Sequence of chain 1.B:
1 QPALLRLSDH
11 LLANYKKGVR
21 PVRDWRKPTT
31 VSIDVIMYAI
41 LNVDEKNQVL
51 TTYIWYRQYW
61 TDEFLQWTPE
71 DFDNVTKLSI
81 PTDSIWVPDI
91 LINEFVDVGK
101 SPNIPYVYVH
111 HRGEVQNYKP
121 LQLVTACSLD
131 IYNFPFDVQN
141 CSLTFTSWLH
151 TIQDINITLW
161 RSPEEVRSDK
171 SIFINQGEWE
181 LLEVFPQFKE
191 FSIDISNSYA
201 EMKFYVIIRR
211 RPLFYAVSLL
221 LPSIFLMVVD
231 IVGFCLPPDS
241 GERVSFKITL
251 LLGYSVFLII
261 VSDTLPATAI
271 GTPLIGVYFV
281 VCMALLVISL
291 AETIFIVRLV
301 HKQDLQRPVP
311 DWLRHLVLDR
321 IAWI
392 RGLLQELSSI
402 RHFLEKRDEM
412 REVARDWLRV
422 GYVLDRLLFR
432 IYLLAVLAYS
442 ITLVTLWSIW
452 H

Sequence of chain 1.E:
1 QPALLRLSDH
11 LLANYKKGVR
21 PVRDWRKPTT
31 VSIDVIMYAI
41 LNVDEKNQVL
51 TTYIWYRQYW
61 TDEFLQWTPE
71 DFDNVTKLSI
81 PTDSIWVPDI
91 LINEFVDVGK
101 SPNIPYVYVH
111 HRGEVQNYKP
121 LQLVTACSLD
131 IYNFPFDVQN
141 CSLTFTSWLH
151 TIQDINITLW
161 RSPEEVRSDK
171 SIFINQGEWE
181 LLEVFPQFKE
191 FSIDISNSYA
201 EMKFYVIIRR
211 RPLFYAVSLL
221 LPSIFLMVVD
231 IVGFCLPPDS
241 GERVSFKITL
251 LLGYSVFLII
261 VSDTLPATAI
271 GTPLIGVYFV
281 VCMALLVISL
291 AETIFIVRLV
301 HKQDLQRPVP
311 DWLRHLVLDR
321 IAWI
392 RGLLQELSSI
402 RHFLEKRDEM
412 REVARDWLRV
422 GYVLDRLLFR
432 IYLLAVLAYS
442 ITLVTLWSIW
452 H

Binding-site contacts:
Ligand atom CB contacts residue TYR199 of chain 1.B at 4.1 Å (hydrophobic).
Ligand atom OH contacts residue LYS119 of chain 1.E at 3.9 Å.
Ligand atom NZ contacts residue TRP148 of chain 1.B at 3.9 Å.
Ligand atom NZ contacts residue SER147 of chain 1.B at 3.4 Å (h-bond).
Ligand atom CB contacts residue TRP148 of chain 1.B at 3.3 Å (hydrophobic).
Ligand atom OH contacts residue TRP55 of chain 1.E at 3.8 Å.
Ligand atom CH2 contacts residue ARG57 of chain 1.E at 4.3 Å.
Ligand atom CG contacts residue TYR199 of chain 1.B at 4.2 Å (hydrophobic).
Ligand atom NE1 contacts residue TYR199 of chain 1.B at 4.2 Å.
Ligand atom CD2 contacts residue TYR118 of chain 1.E at 4.2 Å (hydrophobic).
Ligand atom CG contacts residue TRP55 of chain 1.E at 4.4 Å (hydrophobic).
Ligand atom NE1 contacts residue ILE193 of chain 1.B at 3.4 Å.
Ligand atom CD1 contacts residue TYR199 of chain 1.B at 3.5 Å (hydrophobic).
Ligand atom OH contacts residue TYR118 of chain 1.E at 4.0 Å.
Ligand atom CD1 contacts residue ILE193 of chain 1.B at 4.4 Å (hydrophobic).
Ligand atom CE3 contacts residue TRP148 of chain 1.B at 3.7 Å (hydrophobic).
Ligand atom CE3 contacts residue TRP55 of chain 1.E at 4.3 Å (hydrophobic).
Ligand atom CH2 contacts residue TRP55 of chain 1.E at 4.0 Å (hydrophobic).
Ligand atom CD1 contacts residue PHE191 of chain 1.B at 4.2 Å (hydrophobic).
Ligand atom CZ3 contacts residue TRP55 of chain 1.E at 3.9 Å (hydrophobic).
Ligand atom CE2 contacts residue ILE193 of chain 1.B at 4.3 Å (hydrophobic).
Ligand atom CZ3 contacts residue TRP148 of chain 1.B at 4.2 Å (hydrophobic).
Ligand atom CH2 contacts residue TYR56 of chain 1.E at 4.4 Å (hydrophobic).
Ligand atom CA contacts residue ASN93 of chain 1.B at 4.2 Å.
Ligand atom CD1 contacts residue TRP55 of chain 1.E at 4.4 Å (hydrophobic).
Ligand atom CE3 contacts residue TYR118 of chain 1.E at 3.9 Å (hydrophobic).
Ligand atom NE1 contacts residue TRP55 of chain 1.E at 4.4 Å.
Ligand atom OH contacts residue TYR56 of chain 1.E at 2.8 Å (h-bond).
Ligand atom CZ3 contacts residue TYR118 of chain 1.E at 4.2 Å (hydrophobic).
Ligand atom OH contacts residue TRP148 of chain 1.B at 3.7 Å.
Ligand atom CZ2 contacts residue TRP55 of chain 1.E at 4.2 Å (hydrophobic).
Ligand atom CE2 contacts residue TRP55 of chain 1.E at 4.0 Å (hydrophobic).
Ligand atom CG contacts residue TRP148 of chain 1.B at 4.4 Å (hydrophobic).
Ligand atom NZ contacts residue ASN93 of chain 1.B at 3.9 Å.
Ligand atom CA contacts residue TRP55 of chain 1.E at 4.3 Å (hydrophobic).
Ligand atom CZ3 contacts residue TYR56 of chain 1.E at 4.0 Å (hydrophobic).
Ligand atom NZ contacts residue THR146 of chain 1.B at 3.6 Å.
Ligand atom CD2 contacts residue TRP55 of chain 1.E at 4.0 Å (hydrophobic).
Ligand atom CA contacts residue TRP148 of chain 1.B at 4.0 Å (hydrophobic).

The small molecule below binds the protein below.
Small molecule (SMILES): NCCc1c[nH]c2ccc(O)cc12